Sequence of chain 1.A:
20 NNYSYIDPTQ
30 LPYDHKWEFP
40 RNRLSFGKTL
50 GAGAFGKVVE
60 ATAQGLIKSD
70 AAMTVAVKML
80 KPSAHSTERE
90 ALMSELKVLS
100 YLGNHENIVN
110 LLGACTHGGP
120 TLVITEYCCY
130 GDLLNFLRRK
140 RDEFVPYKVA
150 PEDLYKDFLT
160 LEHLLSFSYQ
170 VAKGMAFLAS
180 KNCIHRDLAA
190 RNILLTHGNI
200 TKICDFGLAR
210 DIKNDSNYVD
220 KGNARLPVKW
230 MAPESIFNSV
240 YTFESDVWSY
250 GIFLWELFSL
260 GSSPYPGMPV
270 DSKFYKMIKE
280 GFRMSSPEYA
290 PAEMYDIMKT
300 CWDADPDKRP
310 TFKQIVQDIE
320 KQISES

The protein below binds the small molecule below.
Small molecule (SMILES): COc1ccc2c(Oc3cnc(CC(=O)Nc4cc(C)cc(CN(C)C)c4)c(OC)c3)ccnc2c1

Binding-site contacts:
Ligand atom C22 contacts residue CYS127 of chain 1.A at 3.1 Å (hydrophobic).
Ligand atom C8 contacts residue ASP204 of chain 1.A at 3.5 Å.
Ligand atom C15 contacts residue LEU193 of chain 1.A at 3.3 Å (hydrophobic).
Ligand atom N2 contacts residue CYS127 of chain 1.A at 2.9 Å (h-bond).
Ligand atom C16 contacts residue CYS127 of chain 1.A at 3.6 Å (hydrophobic).
Ligand atom C24 contacts residue ALA75 of chain 1.A at 3.3 Å (hydrophobic).
Ligand atom C16 contacts residue GLU125 of chain 1.A at 2.9 Å.
Ligand atom C23 contacts residue TYR126 of chain 1.A at 3.3 Å (hydrophobic).
Ligand atom O1 contacts residue PHE205 of chain 1.A at 3.7 Å.
Ligand atom C27 contacts residue HIS184 of chain 1.A at 3.7 Å.
Ligand atom C24 contacts residue VAL122 of chain 1.A at 3.3 Å (hydrophobic).
Ligand atom N contacts residue GLU94 of chain 1.A at 3.0 Å (salt-bridge).
Ligand atom O contacts residue ASP204 of chain 1.A at 3.1 Å (salt-bridge).
Ligand atom O1 contacts residue VAL57 of chain 1.A at 3.6 Å.
Ligand atom C23 contacts residue CYS127 of chain 1.A at 3.2 Å (hydrophobic).
Ligand atom C16 contacts residue ALA75 of chain 1.A at 3.6 Å (hydrophobic).
Ligand atom C15 contacts residue ALA75 of chain 1.A at 3.6 Å (hydrophobic).
Ligand atom C contacts residue ILE202 of chain 1.A at 3.1 Å (hydrophobic).
Ligand atom O contacts residue CYS203 of chain 1.A at 3.2 Å.
Ligand atom N3 contacts residue ASP204 of chain 1.A at 3.4 Å (salt-bridge).
Ligand atom C16 contacts residue LEU193 of chain 1.A at 3.6 Å (hydrophobic).
Ligand atom C14 contacts residue LEU193 of chain 1.A at 3.5 Å (hydrophobic).
Ligand atom C contacts residue ILE107 of chain 1.A at 3.5 Å (hydrophobic).
Ligand atom C5 contacts residue ASP204 of chain 1.A at 3.7 Å.
Ligand atom C24 contacts residue THR124 of chain 1.A at 3.4 Å.
Ligand atom N2 contacts residue GLU125 of chain 1.A at 3.5 Å (salt-bridge).
Ligand atom O3 contacts residue THR124 of chain 1.A at 3.4 Å.
Ligand atom C19 contacts residue PHE205 of chain 1.A at 3.6 Å (hydrophobic).
Ligand atom C21 contacts residue LEU49 of chain 1.A at 3.7 Å (hydrophobic).
Ligand atom O3 contacts residue LYS77 of chain 1.A at 3.5 Å.
Ligand atom C27 contacts residue ASP204 of chain 1.A at 3.6 Å.
Ligand atom C8 contacts residue GLU94 of chain 1.A at 3.5 Å.
Ligand atom C20 contacts residue LEU49 of chain 1.A at 3.7 Å (hydrophobic).
Ligand atom O2 contacts residue GLY130 of chain 1.A at 3.4 Å.
Ligand atom N2 contacts residue TYR126 of chain 1.A at 3.5 Å.
Ligand atom C7 contacts residue ASP204 of chain 1.A at 3.5 Å.
Ligand atom N contacts residue ASP204 of chain 1.A at 3.6 Å (salt-bridge).
Ligand atom C23 contacts residue GLY130 of chain 1.A at 3.6 Å.
Ligand atom N1 contacts residue ASP204 of chain 1.A at 3.4 Å (salt-bridge).
Ligand atom C24 contacts residue LYS77 of chain 1.A at 3.3 Å.